A protein and the small-molecule ligand that binds it are described below.
Small molecule (SMILES): C.CC.CC.CC.CCCCNN.CCCN(N)C=O.CC[NH3+].O.O=COO.O=C[C@@H]1[C@H]2O[P](=O)(O)OO[P](=O)(O)O[C@H]2[C@@H](C=O)NN1[C@H]1COO1.O[C@@H]1CO1.[H]/N=C\[C@H](O)C[C@H]1N[N@H+]2C=NC[C@@]12C

Binding-site contacts:
Ligand atom CG contacts residue GLY199 of chain 1.A at 3.5 Å.
Ligand atom NE2 contacts residue GLU210 of chain 1.A at 3.4 Å (salt-bridge).
Ligand atom O3P contacts residue ARG157 of chain 1.A at 2.6 Å (salt-bridge).
Ligand atom OE1 contacts residue LYS150 of chain 1.A at 2.7 Å (salt-bridge).
Ligand atom CG contacts residue GLU210 of chain 1.A at 3.2 Å.
Ligand atom OE2 contacts residue LYS150 of chain 1.A at 3.5 Å.
Ligand atom CB contacts residue ASN203 of chain 1.A at 3.6 Å.
Ligand atom O contacts residue ASN254 of chain 1.A at 2.8 Å (h-bond).
Ligand atom CD2 contacts residue GLU210 of chain 1.A at 2.8 Å.
Ligand atom NE2 contacts residue TYR209 of chain 1.A at 3.3 Å.
Ligand atom N contacts residue ASN254 of chain 1.A at 3.1 Å (h-bond).
Ligand atom C contacts residue ASN254 of chain 1.A at 3.5 Å.
Ligand atom CB contacts residue ASN203 of chain 1.A at 3.4 Å.
Ligand atom O1P contacts residue ARG84 of chain 1.A at 2.9 Å (salt-bridge).
Ligand atom O2P contacts residue ARG84 of chain 1.A at 2.9 Å (salt-bridge).
Ligand atom CG2 contacts residue ASN254 of chain 1.A at 3.3 Å.
Ligand atom P contacts residue ARG84 of chain 1.A at 3.6 Å.
Ligand atom C contacts residue ASN203 of chain 1.A at 3.6 Å.
Ligand atom O2P contacts residue ARG157 of chain 1.A at 2.7 Å (salt-bridge).
Ligand atom O contacts residue VAL206 of chain 1.A at 3.5 Å.
Ligand atom CA contacts residue ASN203 of chain 1.A at 3.4 Å.
Ligand atom CB contacts residue GLU210 of chain 1.A at 3.4 Å.
Ligand atom N contacts residue ASN254 of chain 1.A at 2.7 Å (h-bond).
Ligand atom CE1 contacts residue TRP258 of chain 1.A at 3.4 Å (hydrophobic).
Ligand atom OD2 contacts residue GLY199 of chain 1.A at 3.3 Å.
Ligand atom CD2 contacts residue TRP258 of chain 1.A at 3.5 Å (hydrophobic).
Ligand atom CA contacts residue LEU202 of chain 1.A at 3.5 Å (hydrophobic).
Ligand atom N contacts residue ASN203 of chain 1.A at 2.9 Å (h-bond).
Ligand atom N contacts residue ASN203 of chain 1.A at 2.9 Å (h-bond).
Ligand atom CD contacts residue LYS150 of chain 1.A at 3.4 Å.
Ligand atom N contacts residue LEU202 of chain 1.A at 3.4 Å.
Ligand atom N contacts residue LEU202 of chain 1.A at 3.6 Å.
Ligand atom P contacts residue ARG157 of chain 1.A at 3.5 Å.
Ligand atom O3P contacts residue TYR158 of chain 1.A at 2.6 Å (h-bond).
Ligand atom CA contacts residue ASN254 of chain 1.A at 3.6 Å.
Ligand atom O contacts residue ASN254 of chain 1.A at 3.1 Å (h-bond).
Ligand atom NE2 contacts residue TRP258 of chain 1.A at 3.1 Å (h-bond).
Ligand atom CB contacts residue ASN203 of chain 1.A at 3.4 Å.
Ligand atom CA contacts residue ASN254 of chain 1.A at 3.5 Å.
Ligand atom O contacts residue VAL206 of chain 1.A at 3.5 Å.

Sequence of chain 1.A:
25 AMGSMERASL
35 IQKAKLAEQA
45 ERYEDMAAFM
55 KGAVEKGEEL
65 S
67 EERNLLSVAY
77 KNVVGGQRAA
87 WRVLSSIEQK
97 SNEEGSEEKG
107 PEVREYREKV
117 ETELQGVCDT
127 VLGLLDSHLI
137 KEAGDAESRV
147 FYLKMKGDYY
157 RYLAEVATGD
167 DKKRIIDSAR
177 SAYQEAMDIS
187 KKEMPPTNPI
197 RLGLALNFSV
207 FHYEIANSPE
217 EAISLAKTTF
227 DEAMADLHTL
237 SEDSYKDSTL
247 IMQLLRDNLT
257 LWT